A protein and the small-molecule ligand that binds it are described below.
Small molecule (SMILES): CC(=O)N[C@@H]1[C@@H](O)[C@H](O)[C@@H](CO)O[C@H]1O

Binding-site contacts:
Ligand atom C7 contacts residue SER415 of chain 1.E at 4.4 Å.
Ligand atom C8 contacts residue ASN416 of chain 1.E at 4.1 Å.
Ligand atom C8 contacts residue VAL414 of chain 1.E at 3.4 Å (hydrophobic).
Ligand atom N2 contacts residue ASN416 of chain 1.E at 2.8 Å (h-bond).
Ligand atom C5 contacts residue ASN416 of chain 1.E at 3.7 Å.
Ligand atom C7 contacts residue ASN416 of chain 1.E at 3.2 Å.
Ligand atom C2 contacts residue ASN416 of chain 1.E at 2.3 Å.
Ligand atom O7 contacts residue ASN416 of chain 1.E at 3.2 Å (h-bond).
Ligand atom C3 contacts residue ASN416 of chain 1.E at 3.6 Å.
Ligand atom C4 contacts residue ASN416 of chain 1.E at 4.1 Å.
Ligand atom C5 contacts residue PRO261 of chain 1.E at 4.5 Å (hydrophobic).
Ligand atom C8 contacts residue SER415 of chain 1.E at 3.6 Å.
Ligand atom O7 contacts residue NAG1 of chain 1.EA at 3.8 Å.
Ligand atom C1 contacts residue PRO261 of chain 1.E at 3.9 Å (hydrophobic).
Ligand atom O5 contacts residue PRO261 of chain 1.E at 3.8 Å.
Ligand atom O5 contacts residue ASN416 of chain 1.E at 2.4 Å (h-bond).
Ligand atom C1 contacts residue ASN416 of chain 1.E at 1.4 Å.
Ligand atom C8 contacts residue NAG1 of chain 1.EA at 4.3 Å.

Sequence of chain 1.E:
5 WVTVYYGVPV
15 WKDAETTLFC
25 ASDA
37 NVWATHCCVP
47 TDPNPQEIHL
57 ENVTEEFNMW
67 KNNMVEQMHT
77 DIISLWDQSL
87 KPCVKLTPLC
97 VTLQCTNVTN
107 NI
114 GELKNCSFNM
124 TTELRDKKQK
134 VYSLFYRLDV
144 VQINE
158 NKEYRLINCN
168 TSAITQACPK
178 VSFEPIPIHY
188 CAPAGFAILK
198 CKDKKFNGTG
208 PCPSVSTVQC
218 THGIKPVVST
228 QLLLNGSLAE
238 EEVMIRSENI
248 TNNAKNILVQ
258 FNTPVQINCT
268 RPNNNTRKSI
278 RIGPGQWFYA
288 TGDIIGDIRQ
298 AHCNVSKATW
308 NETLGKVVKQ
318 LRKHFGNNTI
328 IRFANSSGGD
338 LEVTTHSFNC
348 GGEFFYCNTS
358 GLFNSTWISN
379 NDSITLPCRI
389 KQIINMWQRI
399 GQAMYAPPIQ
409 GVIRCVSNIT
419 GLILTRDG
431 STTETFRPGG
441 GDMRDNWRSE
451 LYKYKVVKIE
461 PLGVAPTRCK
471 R